Binding-site contacts:
Ligand atom O2A contacts residue GLY204 of chain 1.A at 3.1 Å.
Ligand atom O3G contacts residue ALA205 of chain 1.A at 3.6 Å (h-bond).
Ligand atom O3A contacts residue THR23 of chain 1.A at 3.3 Å (h-bond).
Ligand atom O4' contacts residue THR300 of chain 1.A at 2.9 Å (h-bond).
Ligand atom C5' contacts residue THR300 of chain 1.A at 3.7 Å.
Ligand atom O2' contacts residue LYS250 of chain 1.A at 3.1 Å (salt-bridge).
Ligand atom N3B contacts residue SER22 of chain 1.A at 3.4 Å (h-bond).
Ligand atom N3B contacts residue THR23 of chain 1.A at 3.1 Å (h-bond).
Ligand atom O1A contacts residue LYS26 of chain 1.A at 3.1 Å.
Ligand atom C4 contacts residue GLY299 of chain 1.A at 3.2 Å.
Ligand atom O3' contacts residue ALA205 of chain 1.A at 3.2 Å.
Ligand atom N3 contacts residue LYS250 of chain 1.A at 3.3 Å.
Ligand atom O4' contacts residue GLY299 of chain 1.A at 2.9 Å.
Ligand atom C2 contacts residue ILE303 of chain 1.A at 3.3 Å (hydrophobic).
Ligand atom C5 contacts residue GLY299 of chain 1.A at 3.6 Å.
Ligand atom N9 contacts residue GLY299 of chain 1.A at 3.5 Å (h-bond).
Ligand atom O1B contacts residue SER21 of chain 1.A at 2.9 Å.
Ligand atom O1G contacts residue THR206 of chain 1.A at 2.3 Å (h-bond).
Ligand atom C6 contacts residue SER302 of chain 1.A at 3.8 Å.
Ligand atom O1G contacts residue MET207 of chain 1.A at 3.4 Å (h-bond).
Ligand atom O1B contacts residue LYS26 of chain 1.A at 3.2 Å (salt-bridge).
Ligand atom O3A contacts residue ALA205 of chain 1.A at 3.8 Å.
Ligand atom O2B contacts residue GLY204 of chain 1.A at 3.8 Å.
Ligand atom O2B contacts residue MG1 of chain 1.D at 3.3 Å.
Ligand atom O2G contacts residue SER22 of chain 1.A at 3.2 Å (h-bond).
Ligand atom O3G contacts residue MET207 of chain 1.A at 3.4 Å.
Ligand atom C4' contacts residue THR300 of chain 1.A at 3.4 Å.
Ligand atom N3 contacts residue GLY299 of chain 1.A at 3.4 Å (h-bond).
Ligand atom N3 contacts residue THR300 of chain 1.A at 3.8 Å.
Ligand atom C1' contacts residue LYS250 of chain 1.A at 3.4 Å.
Ligand atom O1B contacts residue THR23 of chain 1.A at 3.5 Å (h-bond).
Ligand atom O3G contacts residue GLY204 of chain 1.A at 3.5 Å.
Ligand atom O2G contacts residue LYS55 of chain 1.A at 3.5 Å (salt-bridge).
Ligand atom PG contacts residue SER22 of chain 1.A at 3.3 Å.
Ligand atom N6 contacts residue LYS251 of chain 1.A at 3.6 Å.
Ligand atom O1G contacts residue SER22 of chain 1.A at 2.8 Å (h-bond).
Ligand atom PG contacts residue THR206 of chain 1.A at 3.7 Å.
Ligand atom O1B contacts residue SER24 of chain 1.A at 3.6 Å.
Ligand atom C5' contacts residue GLY299 of chain 1.A at 3.2 Å.
Ligand atom PB contacts residue THR23 of chain 1.A at 3.5 Å.

Sequence of chain 1.A:
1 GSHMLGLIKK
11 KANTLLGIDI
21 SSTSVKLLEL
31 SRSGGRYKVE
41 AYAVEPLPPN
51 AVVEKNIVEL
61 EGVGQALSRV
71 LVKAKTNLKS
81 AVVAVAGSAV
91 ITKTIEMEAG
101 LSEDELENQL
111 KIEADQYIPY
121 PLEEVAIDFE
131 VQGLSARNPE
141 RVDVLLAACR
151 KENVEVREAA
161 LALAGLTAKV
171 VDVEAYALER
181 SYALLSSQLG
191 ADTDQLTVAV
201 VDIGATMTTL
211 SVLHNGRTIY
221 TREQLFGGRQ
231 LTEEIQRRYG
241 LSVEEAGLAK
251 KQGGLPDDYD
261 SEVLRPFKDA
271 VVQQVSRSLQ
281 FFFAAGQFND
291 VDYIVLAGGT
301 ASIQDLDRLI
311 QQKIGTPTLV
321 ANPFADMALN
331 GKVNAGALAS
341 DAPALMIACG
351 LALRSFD

This small molecule binds to this protein.
Small molecule (SMILES): Nc1ncnc2c1ncn2[C@@H]1O[C@H](CO[P](=O)(O)O[P](=O)(O)NP(=O)(O)O)[C@@H](O)[C@H]1O